Sequence of chain 1.C:
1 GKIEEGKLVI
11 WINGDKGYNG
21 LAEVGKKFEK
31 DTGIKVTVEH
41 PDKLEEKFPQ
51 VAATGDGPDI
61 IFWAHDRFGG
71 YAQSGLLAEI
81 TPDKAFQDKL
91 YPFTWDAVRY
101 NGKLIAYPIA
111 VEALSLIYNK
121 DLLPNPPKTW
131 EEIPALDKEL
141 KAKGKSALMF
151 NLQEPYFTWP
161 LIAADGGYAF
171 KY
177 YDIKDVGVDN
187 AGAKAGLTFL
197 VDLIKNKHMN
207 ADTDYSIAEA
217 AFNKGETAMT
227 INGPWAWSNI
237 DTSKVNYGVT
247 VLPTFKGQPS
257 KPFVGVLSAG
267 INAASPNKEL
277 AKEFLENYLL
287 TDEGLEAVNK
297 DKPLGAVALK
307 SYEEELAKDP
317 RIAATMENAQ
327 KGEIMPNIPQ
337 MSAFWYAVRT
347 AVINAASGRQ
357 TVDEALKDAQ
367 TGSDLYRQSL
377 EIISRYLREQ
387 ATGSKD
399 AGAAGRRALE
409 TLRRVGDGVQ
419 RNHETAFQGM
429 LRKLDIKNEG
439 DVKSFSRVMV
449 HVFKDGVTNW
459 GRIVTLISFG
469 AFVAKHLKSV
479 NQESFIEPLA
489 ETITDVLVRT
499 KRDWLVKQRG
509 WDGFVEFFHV

Binding-site contacts:
Ligand atom C08 contacts residue THR463 of chain 1.C at 3.6 Å.
Ligand atom C30 contacts residue ARG460 of chain 1.C at 3.6 Å.
Ligand atom C25 contacts residue LEU464 of chain 1.C at 3.7 Å (hydrophobic).
Ligand atom C26 contacts residue MET447 of chain 1.C at 3.8 Å (hydrophobic).
Ligand atom C24 contacts residue GLY468 of chain 1.C at 3.5 Å.
Ligand atom C28 contacts residue MET447 of chain 1.C at 3.6 Å (hydrophobic).
Ligand atom C27 contacts residue MET447 of chain 1.C at 3.5 Å (hydrophobic).
Ligand atom N04 contacts residue ALA424 of chain 1.C at 3.7 Å.
Ligand atom C10 contacts residue LEU464 of chain 1.C at 3.5 Å (hydrophobic).
Ligand atom C35 contacts residue ARG460 of chain 1.C at 3.4 Å.
Ligand atom O02 contacts residue ARG460 of chain 1.C at 3.2 Å (salt-bridge).
Ligand atom C29 contacts residue 6AK1 of chain 1.Y at 3.5 Å.
Ligand atom C33 contacts residue ARG460 of chain 1.C at 3.5 Å.
Ligand atom N03 contacts residue ALA424 of chain 1.C at 3.4 Å.
Ligand atom C24 contacts residue ILE491 of chain 1.C at 3.5 Å (hydrophobic).
Ligand atom C18 contacts residue HIS421 of chain 1.C at 3.3 Å.
Ligand atom O04 contacts residue ARG460 of chain 1.C at 3.6 Å (salt-bridge).
Ligand atom C22 contacts residue MET447 of chain 1.C at 3.5 Å (hydrophobic).
Ligand atom C25 contacts residue MET447 of chain 1.C at 3.7 Å (hydrophobic).
Ligand atom C32 contacts residue ARG460 of chain 1.C at 3.5 Å.
Ligand atom C37 contacts residue VAL455 of chain 1.C at 3.6 Å (hydrophobic).
Ligand atom C08 contacts residue LEU464 of chain 1.C at 3.7 Å (hydrophobic).
Ligand atom C34 contacts residue ARG460 of chain 1.C at 3.6 Å.
Ligand atom CL contacts residue MET428 of chain 1.C at 3.6 Å.
Ligand atom C07 contacts residue THR463 of chain 1.C at 3.6 Å.
Ligand atom O04 contacts residue GLY454 of chain 1.C at 3.6 Å.
Ligand atom C23 contacts residue MET447 of chain 1.C at 3.4 Å (hydrophobic).
Ligand atom C36 contacts residue ARG460 of chain 1.C at 3.3 Å.
Ligand atom C04 contacts residue PHE467 of chain 1.C at 3.8 Å (hydrophobic).
Ligand atom C22 contacts residue PHE467 of chain 1.C at 3.8 Å (hydrophobic).
Ligand atom C04 contacts residue PHE425 of chain 1.C at 3.4 Å (hydrophobic).
Ligand atom CL contacts residue ALA424 of chain 1.C at 3.1 Å.
Ligand atom C31 contacts residue ARG460 of chain 1.C at 3.4 Å.
Ligand atom CL2 contacts residue PHE443 of chain 1.C at 3.3 Å.
Ligand atom N05 contacts residue ARG460 of chain 1.C at 3.7 Å.
Ligand atom C03 contacts residue PHE425 of chain 1.C at 3.5 Å (hydrophobic).
Ligand atom C21 contacts residue MET428 of chain 1.C at 3.7 Å (hydrophobic).
Ligand atom CL contacts residue PHE425 of chain 1.C at 3.4 Å.
Ligand atom O01 contacts residue LEU464 of chain 1.C at 3.4 Å.
Ligand atom C16 contacts residue ALA424 of chain 1.C at 3.5 Å (hydrophobic).

This small molecule binds to this protein.
Small molecule (SMILES): Cc1cc(OCCCc2c3n(c4c(-c5c(C)nn(C)c5C)c(Cl)ccc24)CCCN(c2cc(C(=O)O)cc4c2ccn4C)C3=O)cc(C)c1Cl